Sequence of chain 1.A:
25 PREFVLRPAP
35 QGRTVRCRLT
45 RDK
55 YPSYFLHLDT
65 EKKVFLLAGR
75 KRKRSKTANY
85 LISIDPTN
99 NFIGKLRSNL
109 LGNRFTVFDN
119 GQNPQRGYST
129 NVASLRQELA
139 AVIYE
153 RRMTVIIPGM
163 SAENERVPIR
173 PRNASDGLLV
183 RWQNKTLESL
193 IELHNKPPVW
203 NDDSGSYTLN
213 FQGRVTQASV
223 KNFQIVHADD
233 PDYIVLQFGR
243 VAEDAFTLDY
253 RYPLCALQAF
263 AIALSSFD

Sequence of chain 1.B:
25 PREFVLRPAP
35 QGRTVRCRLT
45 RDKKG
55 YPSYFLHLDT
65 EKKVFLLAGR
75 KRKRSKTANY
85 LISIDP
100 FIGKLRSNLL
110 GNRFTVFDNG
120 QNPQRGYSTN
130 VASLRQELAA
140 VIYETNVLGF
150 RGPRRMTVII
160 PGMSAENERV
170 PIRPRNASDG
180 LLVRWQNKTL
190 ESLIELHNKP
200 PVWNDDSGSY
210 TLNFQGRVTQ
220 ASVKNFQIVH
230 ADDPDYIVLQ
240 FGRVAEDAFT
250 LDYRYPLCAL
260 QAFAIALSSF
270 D

This small molecule binds to this protein.
Small molecule (SMILES): CCCCCCCC[N+](C)(C)CCCS(=O)(=O)[O-]

Binding-site contacts:
Ligand atom CAM contacts residue TYR235 of chain 1.A at 3.5 Å (hydrophobic).
Ligand atom NAQ contacts residue LEU109 of chain 1.B at 3.9 Å.
Ligand atom CAB contacts residue LEU109 of chain 1.B at 4.5 Å (hydrophobic).
Ligand atom CAJ contacts residue LEU109 of chain 1.B at 4.2 Å (hydrophobic).
Ligand atom CAG contacts residue PRO255 of chain 1.A at 3.8 Å (hydrophobic).
Ligand atom CAI contacts residue PRO255 of chain 1.A at 4.3 Å (hydrophobic).
Ligand atom CAI contacts residue LEU108 of chain 1.B at 4.2 Å (hydrophobic).
Ligand atom OAE contacts residue TYR235 of chain 1.A at 4.0 Å.
Ligand atom CAH contacts residue PRO255 of chain 1.A at 4.0 Å (hydrophobic).
Ligand atom CAI contacts residue TYR254 of chain 1.A at 4.1 Å (hydrophobic).
Ligand atom CAG contacts residue LEU108 of chain 1.B at 4.0 Å (hydrophobic).
Ligand atom CAN contacts residue TYR235 of chain 1.A at 4.0 Å (hydrophobic).
Ligand atom CAK contacts residue TYR235 of chain 1.A at 3.8 Å (hydrophobic).
Ligand atom CAC contacts residue LEU109 of chain 1.B at 2.8 Å (hydrophobic).
Ligand atom CAA contacts residue HIS229 of chain 1.A at 4.1 Å.
Ligand atom OAF contacts residue ARG253 of chain 1.A at 3.0 Å (salt-bridge).
Ligand atom CAL contacts residue LEU109 of chain 1.B at 4.1 Å (hydrophobic).
Ligand atom CAP contacts residue TYR235 of chain 1.A at 3.8 Å (hydrophobic).
Ligand atom CAH contacts residue LEU109 of chain 1.B at 4.0 Å (hydrophobic).
Ligand atom CAH contacts residue TYR235 of chain 1.A at 3.6 Å (hydrophobic).
Ligand atom OAF contacts residue GLY36 of chain 1.A at 3.7 Å.
Ligand atom SAR contacts residue ARG253 of chain 1.A at 3.4 Å (salt-bridge).
Ligand atom CAG contacts residue LEU109 of chain 1.B at 4.3 Å (hydrophobic).
Ligand atom CAA contacts residue PRO255 of chain 1.A at 4.2 Å (hydrophobic).
Ligand atom CAA contacts residue ILE193 of chain 1.A at 4.1 Å (hydrophobic).
Ligand atom CAJ contacts residue LEU108 of chain 1.B at 3.4 Å (hydrophobic).
Ligand atom CAI contacts residue TYR235 of chain 1.A at 4.3 Å (hydrophobic).
Ligand atom CAH contacts residue TYR254 of chain 1.A at 4.1 Å (hydrophobic).
Ligand atom CAA contacts residue VAL237 of chain 1.A at 4.0 Å (hydrophobic).
Ligand atom CAA contacts residue LEU109 of chain 1.B at 4.3 Å (hydrophobic).
Ligand atom CAK contacts residue LEU108 of chain 1.B at 4.4 Å (hydrophobic).
Ligand atom CAP contacts residue ARG253 of chain 1.A at 3.9 Å.
Ligand atom OAE contacts residue ARG253 of chain 1.A at 3.0 Å (salt-bridge).
Ligand atom CAL contacts residue LEU108 of chain 1.B at 4.2 Å (hydrophobic).
Ligand atom CAN contacts residue LEU109 of chain 1.B at 4.0 Å (hydrophobic).
Ligand atom CAA contacts residue LEU195 of chain 1.A at 3.7 Å (hydrophobic).